Sequence of chain 1.B:
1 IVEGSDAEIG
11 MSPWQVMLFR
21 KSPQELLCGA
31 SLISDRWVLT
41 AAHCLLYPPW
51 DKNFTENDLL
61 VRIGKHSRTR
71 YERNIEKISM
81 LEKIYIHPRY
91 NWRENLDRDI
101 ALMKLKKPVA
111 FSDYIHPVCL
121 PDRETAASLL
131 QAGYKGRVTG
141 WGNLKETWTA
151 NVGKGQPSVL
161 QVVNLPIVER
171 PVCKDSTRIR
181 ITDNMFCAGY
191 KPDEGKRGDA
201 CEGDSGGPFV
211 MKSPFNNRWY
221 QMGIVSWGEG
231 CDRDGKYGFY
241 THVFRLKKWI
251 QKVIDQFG

The protein below binds the small molecule below.
Small molecule (SMILES): NC(=[NH2+])NCCC[C@H](NC(=O)[C@@H]1CCCN1C(=O)[C@H](N)Cc1ccccc1)[C@H](O)CCl

Binding-site contacts:
Ligand atom C2 contacts residue HIS43 of chain 1.B at 2.6 Å.
Ligand atom C3 contacts residue SER205 of chain 1.B at 2.4 Å.
Ligand atom CA contacts residue GLY228 of chain 1.B at 3.4 Å.
Ligand atom CZ1 contacts residue GLY228 of chain 1.B at 3.6 Å.
Ligand atom CZ1 contacts residue ASP199 of chain 1.B at 3.6 Å.
Ligand atom NH1 contacts residue ASP199 of chain 1.B at 2.7 Å (salt-bridge).
Ligand atom NE contacts residue TRP227 of chain 1.B at 3.6 Å.
Ligand atom NH1 contacts residue GLY230 of chain 1.B at 3.0 Å (h-bond).
Ligand atom CB2 contacts residue SER205 of chain 1.B at 2.7 Å.
Ligand atom O2 contacts residue SER205 of chain 1.B at 2.3 Å (h-bond).
Ligand atom CB2 contacts residue SER226 of chain 1.B at 3.8 Å.
Ligand atom CD3 contacts residue TRP227 of chain 1.B at 3.5 Å (hydrophobic).
Ligand atom NE contacts residue GLY228 of chain 1.B at 3.5 Å (h-bond).
Ligand atom N2 contacts residue HIS43 of chain 1.B at 3.1 Å (h-bond).
Ligand atom CB1 contacts residue HIS43 of chain 1.B at 3.6 Å.
Ligand atom NH1 contacts residue ALA200 of chain 1.B at 3.3 Å (h-bond).
Ligand atom C contacts residue GLY228 of chain 1.B at 3.6 Å.
Ligand atom N2 contacts residue SER205 of chain 1.B at 3.1 Å (h-bond).
Ligand atom CB contacts residue GLY228 of chain 1.B at 3.3 Å.
Ligand atom C3 contacts residue HIS43 of chain 1.B at 1.5 Å.
Ligand atom NH2 contacts residue ASP199 of chain 1.B at 3.1 Å (salt-bridge).
Ligand atom N contacts residue GLY228 of chain 1.B at 2.8 Å (h-bond).
Ligand atom NH2 contacts residue GLY238 of chain 1.B at 3.6 Å.
Ligand atom O contacts residue GLY228 of chain 1.B at 3.0 Å (h-bond).
Ligand atom C2 contacts residue SER205 of chain 1.B at 1.4 Å.
Ligand atom CG1 contacts residue TRP50 of chain 1.B at 3.7 Å (hydrophobic).
Ligand atom CA2 contacts residue SER205 of chain 1.B at 2.4 Å.
Ligand atom CZ contacts residue GLU94 of chain 1.B at 3.5 Å.
Ligand atom NH2 contacts residue ALA200 of chain 1.B at 3.2 Å (h-bond).
Ligand atom NH1 contacts residue GLY228 of chain 1.B at 3.6 Å.
Ligand atom NH2 contacts residue TRP227 of chain 1.B at 3.7 Å.
Ligand atom CE2 contacts residue LEU96 of chain 1.B at 3.6 Å (hydrophobic).
Ligand atom O2 contacts residue GLY203 of chain 1.B at 3.0 Å (h-bond).
Ligand atom CA2 contacts residue HIS43 of chain 1.B at 3.4 Å.
Ligand atom CZ1 contacts residue ALA200 of chain 1.B at 3.2 Å (hydrophobic).
Ligand atom N2 contacts residue SER226 of chain 1.B at 3.1 Å (h-bond).
Ligand atom O2 contacts residue HIS43 of chain 1.B at 3.7 Å.
Ligand atom CD3 contacts residue GLY228 of chain 1.B at 3.7 Å.
Ligand atom O contacts residue TRP227 of chain 1.B at 3.2 Å.
Ligand atom CD2 contacts residue TRP227 of chain 1.B at 3.6 Å (hydrophobic).